The protein below binds the small molecule below.
Small molecule (SMILES): CNC(=O)NC

Sequence of chain 1.A:
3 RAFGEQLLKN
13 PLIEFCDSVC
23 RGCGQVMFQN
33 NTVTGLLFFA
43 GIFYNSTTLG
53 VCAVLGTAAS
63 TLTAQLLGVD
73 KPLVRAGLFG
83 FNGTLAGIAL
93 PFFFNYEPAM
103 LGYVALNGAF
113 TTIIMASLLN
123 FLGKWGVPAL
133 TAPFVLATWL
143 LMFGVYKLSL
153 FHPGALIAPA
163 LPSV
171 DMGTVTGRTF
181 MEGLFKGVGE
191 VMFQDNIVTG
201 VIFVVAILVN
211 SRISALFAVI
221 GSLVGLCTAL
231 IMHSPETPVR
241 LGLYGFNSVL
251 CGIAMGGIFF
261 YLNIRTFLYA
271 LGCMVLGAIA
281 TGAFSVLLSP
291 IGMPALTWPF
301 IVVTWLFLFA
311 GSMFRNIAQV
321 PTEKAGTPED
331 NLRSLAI

Binding-site contacts:
Ligand atom CAB contacts residue PHE193 of chain 1.A at 4.2 Å (hydrophobic).
Ligand atom CAA contacts residue PHE246 of chain 1.A at 3.5 Å (hydrophobic).
Ligand atom CAA contacts residue PHE193 of chain 1.A at 3.6 Å (hydrophobic).
Ligand atom CAA contacts residue GLU190 of chain 1.A at 3.6 Å.
Ligand atom CAB contacts residue PHE94 of chain 1.A at 4.2 Å (hydrophobic).
Ligand atom N2 contacts residue PHE193 of chain 1.A at 3.6 Å.
Ligand atom CAA contacts residue VAL191 of chain 1.A at 3.6 Å (hydrophobic).
Ligand atom N1 contacts residue PHE193 of chain 1.A at 3.5 Å.
Ligand atom CAB contacts residue LEU243 of chain 1.A at 4.1 Å (hydrophobic).
Ligand atom N1 contacts residue GLU190 of chain 1.A at 2.6 Å (salt-bridge).
Ligand atom CAA contacts residue THR297 of chain 1.A at 3.7 Å.
Ligand atom CAF contacts residue PHE246 of chain 1.A at 3.4 Å (hydrophobic).
Ligand atom N1 contacts residue VAL191 of chain 1.A at 4.0 Å.
Ligand atom CAA contacts residue LEU296 of chain 1.A at 4.4 Å (hydrophobic).
Ligand atom CAF contacts residue PHE193 of chain 1.A at 3.3 Å (hydrophobic).
Ligand atom CAB contacts residue PHE95 of chain 1.A at 4.5 Å (hydrophobic).
Ligand atom N2 contacts residue PHE246 of chain 1.A at 3.6 Å.
Ligand atom N2 contacts residue GLU190 of chain 1.A at 2.9 Å (salt-bridge).
Ligand atom CAF contacts residue GLU190 of chain 1.A at 3.5 Å.
Ligand atom OAC contacts residue PHE193 of chain 1.A at 3.2 Å.
Ligand atom N1 contacts residue PHE246 of chain 1.A at 3.3 Å.
Ligand atom CAB contacts residue GLU190 of chain 1.A at 3.4 Å.
Ligand atom OAC contacts residue PHE246 of chain 1.A at 3.6 Å.
Ligand atom OAC contacts residue LEU296 of chain 1.A at 3.7 Å.
Ligand atom CAB contacts residue PHE246 of chain 1.A at 4.0 Å (hydrophobic).